Binding-site contacts:
Ligand atom O5' contacts residue DA1 of chain 1.TC at 3.9 Å.
Ligand atom C5' contacts residue DA1 of chain 1.TC at 3.6 Å.
Ligand atom O3' contacts residue DA1 of chain 1.TC at 1.6 Å.
Ligand atom C2' contacts residue DA1 of chain 1.TC at 3.7 Å.
Ligand atom O3' contacts residue PRO205 of chain 1.S at 4.1 Å.
Ligand atom C2' contacts residue PRO205 of chain 1.S at 4.5 Å (hydrophobic).
Ligand atom C3' contacts residue DA1 of chain 1.TC at 2.6 Å.
Ligand atom C4' contacts residue DA1 of chain 1.TC at 3.7 Å.

This small molecule binds to this protein.
Small molecule (SMILES): Nc1ccn([C@H]2C[C@H](O)[C@@H](COP(=O)(O)O)O2)c(=O)n1

Sequence of chain 1.S:
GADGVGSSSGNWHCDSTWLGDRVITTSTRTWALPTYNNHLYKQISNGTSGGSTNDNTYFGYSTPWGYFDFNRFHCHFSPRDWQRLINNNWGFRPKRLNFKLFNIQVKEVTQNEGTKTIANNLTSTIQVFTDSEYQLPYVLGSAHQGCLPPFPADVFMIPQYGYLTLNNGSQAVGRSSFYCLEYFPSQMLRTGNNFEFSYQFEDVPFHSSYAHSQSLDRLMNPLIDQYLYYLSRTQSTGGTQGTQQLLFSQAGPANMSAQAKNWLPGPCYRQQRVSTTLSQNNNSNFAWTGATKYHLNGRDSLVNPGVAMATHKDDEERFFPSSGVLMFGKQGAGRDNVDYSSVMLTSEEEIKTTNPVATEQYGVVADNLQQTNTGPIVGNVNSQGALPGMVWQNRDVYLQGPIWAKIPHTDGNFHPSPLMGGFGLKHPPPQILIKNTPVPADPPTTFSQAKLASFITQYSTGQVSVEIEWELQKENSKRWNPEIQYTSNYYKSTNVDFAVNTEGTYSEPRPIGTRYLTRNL